Binding-site contacts:
Ligand atom PG contacts residue SER482 of chain 1.B at 3.0 Å.
Ligand atom O1A contacts residue THR384 of chain 1.A at 2.7 Å (h-bond).
Ligand atom C6 contacts residue LEU480 of chain 1.B at 3.6 Å (hydrophobic).
Ligand atom O3G contacts residue HIS537 of chain 1.A at 3.4 Å (h-bond).
Ligand atom N6 contacts residue TYR351 of chain 1.A at 3.7 Å.
Ligand atom O1G contacts residue GLY483 of chain 1.B at 3.7 Å.
Ligand atom C4' contacts residue GLY379 of chain 1.A at 3.4 Å.
Ligand atom N3B contacts residue SER482 of chain 1.B at 3.2 Å (h-bond).
Ligand atom O2A contacts residue SER380 of chain 1.A at 2.2 Å (h-bond).
Ligand atom O5' contacts residue THR384 of chain 1.A at 3.7 Å.
Ligand atom O2G contacts residue SER482 of chain 1.B at 2.5 Å (h-bond).
Ligand atom O1B contacts residue LYS382 of chain 1.A at 2.4 Å (salt-bridge).
Ligand atom C6 contacts residue TYR351 of chain 1.A at 3.7 Å (hydrophobic).
Ligand atom O1B contacts residue SER383 of chain 1.A at 2.9 Å (h-bond).
Ligand atom C5' contacts residue SER482 of chain 1.B at 3.6 Å.
Ligand atom O1G contacts residue GLY484 of chain 1.B at 3.7 Å.
Ligand atom O1A contacts residue SER383 of chain 1.A at 2.9 Å.
Ligand atom O1G contacts residue SER482 of chain 1.B at 2.8 Å (h-bond).
Ligand atom O3A contacts residue SER482 of chain 1.B at 3.7 Å.
Ligand atom N6 contacts residue LEU480 of chain 1.B at 3.3 Å.
Ligand atom O3' contacts residue GLY379 of chain 1.A at 2.9 Å (h-bond).
Ligand atom O2A contacts residue THR384 of chain 1.A at 3.7 Å.
Ligand atom O3G contacts residue LYS382 of chain 1.A at 3.2 Å (salt-bridge).
Ligand atom C5 contacts residue LEU480 of chain 1.B at 3.6 Å (hydrophobic).
Ligand atom O2A contacts residue GLY381 of chain 1.A at 3.1 Å.
Ligand atom O2G contacts residue GLY379 of chain 1.A at 3.7 Å.
Ligand atom O1B contacts residue SER380 of chain 1.A at 3.0 Å (h-bond).
Ligand atom O2A contacts residue LYS382 of chain 1.A at 3.4 Å (salt-bridge).
Ligand atom PA contacts residue THR384 of chain 1.A at 3.6 Å.
Ligand atom O2B contacts residue SER383 of chain 1.A at 2.1 Å (h-bond).
Ligand atom N1 contacts residue TYR351 of chain 1.A at 3.7 Å.
Ligand atom C3' contacts residue GLY379 of chain 1.A at 3.3 Å.
Ligand atom N7 contacts residue TYR351 of chain 1.A at 3.6 Å.
Ligand atom PB contacts residue LYS382 of chain 1.A at 3.3 Å.
Ligand atom C2' contacts residue GLN485 of chain 1.B at 3.6 Å.
Ligand atom PA contacts residue SER380 of chain 1.A at 3.4 Å.
Ligand atom O3A contacts residue SER383 of chain 1.A at 3.7 Å.
Ligand atom PB contacts residue SER383 of chain 1.A at 3.2 Å.
Ligand atom N3B contacts residue LYS382 of chain 1.A at 3.1 Å (salt-bridge).
Ligand atom O2G contacts residue SER378 of chain 1.A at 2.6 Å (h-bond).

Sequence of chain 1.A:
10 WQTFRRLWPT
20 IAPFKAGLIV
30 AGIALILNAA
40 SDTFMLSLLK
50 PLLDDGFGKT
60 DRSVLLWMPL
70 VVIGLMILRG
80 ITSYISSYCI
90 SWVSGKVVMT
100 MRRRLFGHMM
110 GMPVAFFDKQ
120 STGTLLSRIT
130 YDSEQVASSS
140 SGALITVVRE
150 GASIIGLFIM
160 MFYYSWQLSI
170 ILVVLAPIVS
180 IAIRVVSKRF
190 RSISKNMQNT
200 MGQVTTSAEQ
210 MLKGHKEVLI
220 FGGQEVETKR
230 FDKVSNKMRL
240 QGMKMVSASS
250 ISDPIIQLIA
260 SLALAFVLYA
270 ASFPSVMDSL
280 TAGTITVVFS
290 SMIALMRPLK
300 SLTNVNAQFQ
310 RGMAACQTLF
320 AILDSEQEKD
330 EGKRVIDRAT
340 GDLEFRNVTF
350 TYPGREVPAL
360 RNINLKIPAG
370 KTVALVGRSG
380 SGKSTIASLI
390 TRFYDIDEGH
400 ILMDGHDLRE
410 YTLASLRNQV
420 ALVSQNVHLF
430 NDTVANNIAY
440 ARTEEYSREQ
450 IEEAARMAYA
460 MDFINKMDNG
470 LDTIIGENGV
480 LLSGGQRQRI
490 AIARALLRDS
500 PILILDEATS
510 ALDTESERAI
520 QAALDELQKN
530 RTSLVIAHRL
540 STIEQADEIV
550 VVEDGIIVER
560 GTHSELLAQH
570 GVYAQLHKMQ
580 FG

A protein and the small-molecule ligand that binds it are described below.
Small molecule (SMILES): Nc1ncnc2c1ncn2[C@@H]1O[C@H](CO[P](=O)(O)O[P](=O)(O)NP(=O)(O)O)[C@@H](O)[C@H]1O

Sequence of chain 1.B:
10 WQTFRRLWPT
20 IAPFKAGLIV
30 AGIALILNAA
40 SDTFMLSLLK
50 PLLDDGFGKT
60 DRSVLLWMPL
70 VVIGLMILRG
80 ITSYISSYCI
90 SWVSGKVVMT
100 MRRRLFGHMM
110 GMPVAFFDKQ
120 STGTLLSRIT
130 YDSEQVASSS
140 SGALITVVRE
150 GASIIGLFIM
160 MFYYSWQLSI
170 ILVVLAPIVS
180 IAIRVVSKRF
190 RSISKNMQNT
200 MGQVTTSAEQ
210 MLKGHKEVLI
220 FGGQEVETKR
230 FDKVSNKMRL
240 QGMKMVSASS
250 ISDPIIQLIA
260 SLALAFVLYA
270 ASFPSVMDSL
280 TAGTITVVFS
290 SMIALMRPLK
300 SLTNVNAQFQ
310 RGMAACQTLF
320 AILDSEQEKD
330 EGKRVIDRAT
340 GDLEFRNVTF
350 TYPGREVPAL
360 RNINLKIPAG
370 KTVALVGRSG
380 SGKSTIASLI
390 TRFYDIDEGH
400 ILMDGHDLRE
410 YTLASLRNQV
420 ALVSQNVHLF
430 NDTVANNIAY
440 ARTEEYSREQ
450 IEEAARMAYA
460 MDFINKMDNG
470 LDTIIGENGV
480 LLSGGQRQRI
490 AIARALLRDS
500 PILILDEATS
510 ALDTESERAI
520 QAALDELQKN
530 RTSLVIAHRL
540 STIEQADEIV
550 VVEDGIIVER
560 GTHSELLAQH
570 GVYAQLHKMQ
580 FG